Sequence of chain 1.C:
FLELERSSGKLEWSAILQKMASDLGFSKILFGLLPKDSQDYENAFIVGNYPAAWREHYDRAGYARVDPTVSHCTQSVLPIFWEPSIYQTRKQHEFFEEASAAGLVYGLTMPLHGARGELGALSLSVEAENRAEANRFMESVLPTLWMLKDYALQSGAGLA

The protein below binds the small molecule below.
Small molecule (SMILES): COc1ccc(C(=O)Oc2c(Br)cc(Br)cc2CNC(=O)c2ccccc2[N+](=O)[O-])cc1

Binding-site contacts:
Ligand atom O27 contacts residue TRP60 of chain 1.C at 3.0 Å (h-bond).
Ligand atom C17 contacts residue TYR47 of chain 1.C at 3.5 Å (hydrophobic).
Ligand atom C25 contacts residue TRP88 of chain 1.C at 3.6 Å (hydrophobic).
Ligand atom C04 contacts residue ASP73 of chain 1.C at 3.4 Å.
Ligand atom C10 contacts residue TYR64 of chain 1.C at 3.5 Å (hydrophobic).
Ligand atom O01 contacts residue TYR56 of chain 1.C at 2.7 Å (h-bond).
Ligand atom C07 contacts residue TYR64 of chain 1.C at 3.5 Å (hydrophobic).
Ligand atom C32 contacts residue TRP88 of chain 1.C at 3.4 Å (hydrophobic).
Ligand atom C06 contacts residue LEU36 of chain 1.C at 3.7 Å (hydrophobic).
Ligand atom O13 contacts residue TYR64 of chain 1.C at 3.7 Å.
Ligand atom C21 contacts residue GLY126 of chain 1.C at 3.7 Å.
Ligand atom C24 contacts residue TRP88 of chain 1.C at 3.6 Å (hydrophobic).
Ligand atom O28 contacts residue ALA105 of chain 1.C at 3.7 Å.
Ligand atom C06 contacts residue TYR64 of chain 1.C at 3.4 Å (hydrophobic).
Ligand atom C12 contacts residue TYR64 of chain 1.C at 3.6 Å (hydrophobic).
Ligand atom C30 contacts residue TYR93 of chain 1.C at 3.4 Å (hydrophobic).
Ligand atom N26 contacts residue TRP60 of chain 1.C at 3.4 Å (h-bond).
Ligand atom C05 contacts residue TYR64 of chain 1.C at 3.7 Å (hydrophobic).
Ligand atom BR1 contacts residue TYR64 of chain 1.C at 3.6 Å.
Ligand atom C32 contacts residue THR75 of chain 1.C at 3.6 Å.
Ligand atom BR1 contacts residue TRP60 of chain 1.C at 3.4 Å.
Ligand atom C30 contacts residue PHE101 of chain 1.C at 3.8 Å (hydrophobic).
Ligand atom C31 contacts residue TRP88 of chain 1.C at 3.2 Å (hydrophobic).
Ligand atom C09 contacts residue LEU36 of chain 1.C at 3.7 Å (hydrophobic).
Ligand atom C09 contacts residue TYR64 of chain 1.C at 3.4 Å (hydrophobic).
Ligand atom O28 contacts residue TRP60 of chain 1.C at 3.1 Å (h-bond).
Ligand atom BR1 contacts residue TYR56 of chain 1.C at 3.8 Å.
Ligand atom C29 contacts residue TRP88 of chain 1.C at 3.7 Å (hydrophobic).
Ligand atom C31 contacts residue THR75 of chain 1.C at 3.7 Å.
Ligand atom C20 contacts residue TYR47 of chain 1.C at 3.6 Å (hydrophobic).
Ligand atom O01 contacts residue TRP88 of chain 1.C at 3.7 Å.
Ligand atom N03 contacts residue ASP73 of chain 1.C at 2.8 Å (salt-bridge).
Ligand atom C22 contacts residue GLY38 of chain 1.C at 3.7 Å.
Ligand atom O01 contacts residue SER129 of chain 1.C at 3.2 Å.
Ligand atom C16 contacts residue VAL76 of chain 1.C at 3.8 Å (hydrophobic).
Ligand atom O28 contacts residue LEU110 of chain 1.C at 3.4 Å.
Ligand atom C21 contacts residue GLY38 of chain 1.C at 3.6 Å.
Ligand atom O27 contacts residue TYR56 of chain 1.C at 3.4 Å.
Ligand atom C30 contacts residue TRP88 of chain 1.C at 3.4 Å (hydrophobic).
Ligand atom C07 contacts residue LEU36 of chain 1.C at 3.6 Å (hydrophobic).